Binding-site contacts:
Ligand atom C2 contacts residue THR1103 of chain 1.A at 3.2 Å.
Ligand atom O7 contacts residue THR1103 of chain 1.A at 4.2 Å.
Ligand atom N2 contacts residue THR1103 of chain 1.A at 2.4 Å (h-bond).
Ligand atom C7 contacts residue THR1103 of chain 1.A at 3.2 Å.
Ligand atom C5 contacts residue ASN1101 of chain 1.A at 3.7 Å.
Ligand atom O3 contacts residue THR1103 of chain 1.A at 3.8 Å.
Ligand atom C5 contacts residue PHE1106 of chain 1.A at 4.0 Å (hydrophobic).
Ligand atom C4 contacts residue HIS1104 of chain 1.A at 3.7 Å.
Ligand atom C5 contacts residue HIS1104 of chain 1.A at 3.3 Å.
Ligand atom O6 contacts residue PHE1106 of chain 1.A at 3.6 Å.
Ligand atom O4 contacts residue HIS1104 of chain 1.A at 3.3 Å (h-bond).
Ligand atom C8 contacts residue THR1103 of chain 1.A at 3.4 Å.
Ligand atom C6 contacts residue HIS1104 of chain 1.A at 3.9 Å.
Ligand atom O5 contacts residue HIS1104 of chain 1.A at 4.3 Å.
Ligand atom O5 contacts residue ASN1101 of chain 1.A at 2.4 Å (h-bond).
Ligand atom C3 contacts residue THR1103 of chain 1.A at 3.3 Å.
Ligand atom C7 contacts residue ASN1101 of chain 1.A at 4.0 Å.
Ligand atom C3 contacts residue HIS1104 of chain 1.A at 4.1 Å.
Ligand atom C1 contacts residue ASN1101 of chain 1.A at 1.4 Å.
Ligand atom C1 contacts residue HIS1104 of chain 1.A at 4.2 Å.
Ligand atom C3 contacts residue ASN1101 of chain 1.A at 3.8 Å.
Ligand atom N2 contacts residue ASN1101 of chain 1.A at 2.9 Å (h-bond).
Ligand atom C6 contacts residue PHE1106 of chain 1.A at 3.6 Å (hydrophobic).
Ligand atom C4 contacts residue ASN1101 of chain 1.A at 4.2 Å.
Ligand atom O5 contacts residue PHE1106 of chain 1.A at 3.9 Å.
Ligand atom C1 contacts residue THR1103 of chain 1.A at 3.6 Å.
Ligand atom C2 contacts residue ASN1101 of chain 1.A at 2.5 Å.

Sequence of chain 1.A:
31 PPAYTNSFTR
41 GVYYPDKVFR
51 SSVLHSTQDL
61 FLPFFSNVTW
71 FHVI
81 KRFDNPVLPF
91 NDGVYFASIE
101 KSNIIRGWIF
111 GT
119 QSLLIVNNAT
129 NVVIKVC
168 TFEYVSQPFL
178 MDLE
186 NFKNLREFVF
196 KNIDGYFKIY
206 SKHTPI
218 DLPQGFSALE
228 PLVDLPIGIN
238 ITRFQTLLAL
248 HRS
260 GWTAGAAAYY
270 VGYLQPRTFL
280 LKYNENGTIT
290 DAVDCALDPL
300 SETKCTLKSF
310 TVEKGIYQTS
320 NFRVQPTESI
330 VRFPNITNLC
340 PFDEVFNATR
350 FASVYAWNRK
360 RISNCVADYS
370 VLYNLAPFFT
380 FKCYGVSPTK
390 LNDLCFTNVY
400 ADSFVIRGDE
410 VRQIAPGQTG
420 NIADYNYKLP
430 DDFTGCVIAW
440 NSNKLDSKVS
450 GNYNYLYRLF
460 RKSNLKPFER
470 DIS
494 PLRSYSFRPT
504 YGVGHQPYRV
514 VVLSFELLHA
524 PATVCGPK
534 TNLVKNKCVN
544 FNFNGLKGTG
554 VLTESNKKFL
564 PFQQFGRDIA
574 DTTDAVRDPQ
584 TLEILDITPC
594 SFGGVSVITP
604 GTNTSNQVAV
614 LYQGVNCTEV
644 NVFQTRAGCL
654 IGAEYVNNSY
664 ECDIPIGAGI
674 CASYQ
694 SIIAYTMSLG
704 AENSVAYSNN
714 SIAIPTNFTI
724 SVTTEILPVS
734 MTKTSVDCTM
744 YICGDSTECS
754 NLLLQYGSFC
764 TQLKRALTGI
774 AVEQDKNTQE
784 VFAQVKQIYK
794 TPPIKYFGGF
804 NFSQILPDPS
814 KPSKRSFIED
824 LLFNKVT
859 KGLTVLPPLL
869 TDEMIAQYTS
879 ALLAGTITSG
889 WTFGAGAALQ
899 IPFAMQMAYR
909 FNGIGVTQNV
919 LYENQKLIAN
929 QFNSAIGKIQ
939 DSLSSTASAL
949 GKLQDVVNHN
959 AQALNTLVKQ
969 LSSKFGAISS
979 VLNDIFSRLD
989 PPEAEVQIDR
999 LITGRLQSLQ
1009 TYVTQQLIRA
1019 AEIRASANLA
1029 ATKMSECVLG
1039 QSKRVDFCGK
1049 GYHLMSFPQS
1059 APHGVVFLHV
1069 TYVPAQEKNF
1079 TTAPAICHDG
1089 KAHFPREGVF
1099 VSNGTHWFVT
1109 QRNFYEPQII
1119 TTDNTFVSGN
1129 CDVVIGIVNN

This small molecule binds to this protein.
Small molecule (SMILES): CC(=O)N[C@@H]1[C@@H](O)[C@H](O)[C@@H](CO)O[C@H]1O